Binding-site contacts:
Ligand atom O4 contacts residue ARG145 of chain 1.C at 2.8 Å (salt-bridge).
Ligand atom C2 contacts residue LEU382 of chain 1.C at 3.5 Å (hydrophobic).
Ligand atom C18 contacts residue GLY115 of chain 1.C at 3.8 Å.
Ligand atom C8 contacts residue THR112 of chain 1.C at 4.0 Å.
Ligand atom O2 contacts residue LEU382 of chain 1.C at 4.5 Å.
Ligand atom C6 contacts residue ILE302 of chain 1.C at 4.5 Å (hydrophobic).
Ligand atom C24 contacts residue ILE149 of chain 1.C at 4.0 Å (hydrophobic).
Ligand atom C15 contacts residue LYS111 of chain 1.C at 4.4 Å.
Ligand atom C9 contacts residue THR112 of chain 1.C at 4.2 Å.
Ligand atom O2 contacts residue ILE302 of chain 1.C at 4.5 Å.
Ligand atom C7 contacts residue THR112 of chain 1.C at 4.0 Å.
Ligand atom C2 contacts residue THR381 of chain 1.C at 4.4 Å.
Ligand atom C1 contacts residue LEU382 of chain 1.C at 3.9 Å (hydrophobic).
Ligand atom C20 contacts residue THR112 of chain 1.C at 4.5 Å.
Ligand atom C20 contacts residue ILE153 of chain 1.C at 4.2 Å (hydrophobic).
Ligand atom C21 contacts residue PRO110 of chain 1.C at 3.7 Å (hydrophobic).
Ligand atom O2 contacts residue LYS304 of chain 1.C at 3.3 Å.
Ligand atom C19 contacts residue PRO110 of chain 1.C at 3.5 Å (hydrophobic).
Ligand atom C14 contacts residue ILE153 of chain 1.C at 3.3 Å (hydrophobic).
Ligand atom C5 contacts residue ILE302 of chain 1.C at 4.0 Å (hydrophobic).
Ligand atom C24 contacts residue PRO110 of chain 1.C at 4.2 Å (hydrophobic).
Ligand atom C3 contacts residue LEU382 of chain 1.C at 3.6 Å (hydrophobic).
Ligand atom C23 contacts residue ARG145 of chain 1.C at 4.0 Å.
Ligand atom C20 contacts residue PRO110 of chain 1.C at 4.0 Å (hydrophobic).
Ligand atom C15 contacts residue THR112 of chain 1.C at 3.8 Å.
Ligand atom C8 contacts residue THR380 of chain 1.C at 3.6 Å.
Ligand atom C7 contacts residue THR380 of chain 1.C at 4.0 Å.
Ligand atom C13 contacts residue ILE153 of chain 1.C at 3.9 Å (hydrophobic).
Ligand atom C2 contacts residue THR380 of chain 1.C at 4.5 Å.
Ligand atom C7 contacts residue LEU382 of chain 1.C at 4.2 Å (hydrophobic).
Ligand atom C20 contacts residue LYS111 of chain 1.C at 4.1 Å.

A protein and the small-molecule ligand that binds it are described below.
Small molecule (SMILES): C[C@H](CCC(=O)O)[C@H]1CC[C@H]2[C@@H]3CC[C@@H]4C[C@H](O)CC[C@]4(C)[C@H]3C[C@H](O)[C@]12C

Sequence of chain 1.C:
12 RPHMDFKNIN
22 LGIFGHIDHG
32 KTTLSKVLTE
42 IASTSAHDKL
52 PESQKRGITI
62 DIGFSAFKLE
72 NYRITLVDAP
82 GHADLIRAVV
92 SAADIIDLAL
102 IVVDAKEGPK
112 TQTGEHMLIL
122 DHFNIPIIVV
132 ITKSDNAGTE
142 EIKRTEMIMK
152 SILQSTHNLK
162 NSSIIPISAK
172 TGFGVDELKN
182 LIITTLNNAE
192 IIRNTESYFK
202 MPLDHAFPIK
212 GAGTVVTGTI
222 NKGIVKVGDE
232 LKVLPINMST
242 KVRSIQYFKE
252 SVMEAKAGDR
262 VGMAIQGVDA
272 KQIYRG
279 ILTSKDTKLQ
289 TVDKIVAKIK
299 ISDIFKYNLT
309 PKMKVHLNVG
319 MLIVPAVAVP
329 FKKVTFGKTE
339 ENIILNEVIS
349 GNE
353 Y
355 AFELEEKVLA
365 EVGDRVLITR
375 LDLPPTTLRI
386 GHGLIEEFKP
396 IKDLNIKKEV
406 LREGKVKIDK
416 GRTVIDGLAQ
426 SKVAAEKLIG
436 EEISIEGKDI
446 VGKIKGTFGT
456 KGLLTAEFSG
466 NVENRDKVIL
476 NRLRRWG